Binding-site contacts:
Ligand atom C7 contacts residue ASN310 of chain 1.E at 3.1 Å.
Ligand atom C8 contacts residue ASP336 of chain 1.E at 4.0 Å.
Ligand atom C8 contacts residue ASN310 of chain 1.E at 4.2 Å.
Ligand atom C7 contacts residue GLN286 of chain 1.E at 4.4 Å.
Ligand atom C1 contacts residue ASN310 of chain 1.E at 1.4 Å.
Ligand atom C4 contacts residue ASN310 of chain 1.E at 4.2 Å.
Ligand atom N2 contacts residue ASN310 of chain 1.E at 2.9 Å (h-bond).
Ligand atom C2 contacts residue ASN310 of chain 1.E at 2.5 Å.
Ligand atom C5 contacts residue THR312 of chain 1.E at 3.9 Å.
Ligand atom C1 contacts residue THR312 of chain 1.E at 4.5 Å.
Ligand atom C3 contacts residue ASN310 of chain 1.E at 3.8 Å.
Ligand atom O7 contacts residue GLN286 of chain 1.E at 3.4 Å (h-bond).
Ligand atom C6 contacts residue THR312 of chain 1.E at 3.9 Å.
Ligand atom O6 contacts residue ARG10 of chain 1.F at 4.0 Å.
Ligand atom O6 contacts residue ASP288 of chain 1.E at 2.9 Å (salt-bridge).
Ligand atom O6 contacts residue THR312 of chain 1.E at 4.4 Å.
Ligand atom O6 contacts residue TYR15 of chain 1.F at 4.5 Å.
Ligand atom O5 contacts residue ASN310 of chain 1.E at 2.4 Å (h-bond).
Ligand atom O7 contacts residue ASN310 of chain 1.E at 3.0 Å (h-bond).
Ligand atom O5 contacts residue THR312 of chain 1.E at 4.0 Å.
Ligand atom C6 contacts residue ASP288 of chain 1.E at 3.5 Å.
Ligand atom C5 contacts residue ASN310 of chain 1.E at 3.7 Å.

Sequence of chain 1.E:
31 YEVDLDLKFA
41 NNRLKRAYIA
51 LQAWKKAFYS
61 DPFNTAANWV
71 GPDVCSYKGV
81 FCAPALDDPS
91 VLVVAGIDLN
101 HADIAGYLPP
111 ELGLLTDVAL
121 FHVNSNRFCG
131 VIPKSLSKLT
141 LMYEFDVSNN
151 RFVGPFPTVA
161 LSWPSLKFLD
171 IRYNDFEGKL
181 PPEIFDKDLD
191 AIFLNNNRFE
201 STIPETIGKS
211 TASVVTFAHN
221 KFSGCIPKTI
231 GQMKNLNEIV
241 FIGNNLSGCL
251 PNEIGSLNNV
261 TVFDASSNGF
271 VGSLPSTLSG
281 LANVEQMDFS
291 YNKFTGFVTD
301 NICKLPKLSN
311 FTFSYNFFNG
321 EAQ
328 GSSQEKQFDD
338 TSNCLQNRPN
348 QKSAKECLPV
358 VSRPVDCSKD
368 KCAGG

Sequence of chain 1.F:
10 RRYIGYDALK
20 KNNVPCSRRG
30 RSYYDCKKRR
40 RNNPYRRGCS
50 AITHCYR

This small molecule binds to this protein.
Small molecule (SMILES): CC(=O)N[C@H]1[C@H](O[C@H]2[C@H](O)[C@@H](NC(C)=O)CO[C@@H]2CO)O[C@H](CO)[C@@H](O[C@@H]2O[C@H](CO)[C@@H](O)[C@H](O)[C@@H]2O)[C@@H]1O